Sequence of chain 1.E:
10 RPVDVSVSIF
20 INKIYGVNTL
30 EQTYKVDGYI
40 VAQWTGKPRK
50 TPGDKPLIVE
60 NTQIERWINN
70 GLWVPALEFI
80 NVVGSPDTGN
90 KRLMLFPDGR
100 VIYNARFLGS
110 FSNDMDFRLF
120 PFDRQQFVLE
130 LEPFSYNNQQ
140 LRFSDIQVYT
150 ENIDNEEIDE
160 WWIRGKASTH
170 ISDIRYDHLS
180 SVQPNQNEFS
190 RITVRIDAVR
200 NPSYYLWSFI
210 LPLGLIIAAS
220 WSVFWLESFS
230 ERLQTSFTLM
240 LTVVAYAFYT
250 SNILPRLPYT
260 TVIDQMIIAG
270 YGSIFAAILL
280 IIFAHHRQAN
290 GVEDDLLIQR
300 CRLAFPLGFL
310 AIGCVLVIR

This protein binds this small molecule.
Small molecule (SMILES): NCCCBr

Binding-site contacts:
Ligand atom BR contacts residue ASN103 of chain 1.E at 4.1 Å.
Ligand atom BR contacts residue ARG91 of chain 1.E at 3.8 Å.